Sequence of chain 1.A:
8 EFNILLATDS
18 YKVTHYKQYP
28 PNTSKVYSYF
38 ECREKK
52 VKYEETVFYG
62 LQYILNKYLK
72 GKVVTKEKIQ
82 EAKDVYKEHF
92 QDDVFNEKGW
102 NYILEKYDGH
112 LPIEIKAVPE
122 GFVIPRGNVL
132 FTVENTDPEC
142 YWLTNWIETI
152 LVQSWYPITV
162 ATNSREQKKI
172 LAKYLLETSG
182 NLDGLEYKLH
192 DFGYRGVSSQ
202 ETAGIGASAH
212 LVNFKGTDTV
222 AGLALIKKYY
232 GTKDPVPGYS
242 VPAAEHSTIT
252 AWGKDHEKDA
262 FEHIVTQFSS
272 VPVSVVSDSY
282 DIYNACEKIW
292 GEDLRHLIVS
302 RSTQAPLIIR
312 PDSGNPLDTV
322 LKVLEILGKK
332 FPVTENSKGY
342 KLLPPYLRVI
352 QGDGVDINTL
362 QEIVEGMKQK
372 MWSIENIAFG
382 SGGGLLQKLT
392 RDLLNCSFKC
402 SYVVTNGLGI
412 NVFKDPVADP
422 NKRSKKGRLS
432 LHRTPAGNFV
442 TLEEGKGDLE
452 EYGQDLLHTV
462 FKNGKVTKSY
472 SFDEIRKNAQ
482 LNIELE

Binding-site contacts:
Ligand atom C27 contacts residue TYR18 of chain 1.B at 3.6 Å (hydrophobic).
Ligand atom C20 contacts residue PHE193 of chain 1.A at 3.5 Å (hydrophobic).
Ligand atom N22 contacts residue ASP219 of chain 1.A at 2.7 Å (salt-bridge).
Ligand atom C16 contacts residue VAL242 of chain 1.A at 3.5 Å (hydrophobic).
Ligand atom C16 contacts residue ALA244 of chain 1.A at 3.5 Å (hydrophobic).
Ligand atom F33 contacts residue SER241 of chain 1.A at 3.4 Å.
Ligand atom C14 contacts residue VAL242 of chain 1.A at 3.4 Å (hydrophobic).
Ligand atom N26 contacts residue ARG196 of chain 1.A at 3.5 Å (salt-bridge).
Ligand atom F31 contacts residue TYR240 of chain 1.A at 3.5 Å.
Ligand atom C28 contacts residue TYR18 of chain 1.B at 3.6 Å (hydrophobic).
Ligand atom C15 contacts residue VAL242 of chain 1.A at 3.5 Å (hydrophobic).
Ligand atom C27 contacts residue ARG311 of chain 1.A at 3.5 Å.
Ligand atom C23 contacts residue TYR18 of chain 1.B at 3.5 Å (hydrophobic).
Ligand atom C18 contacts residue ASP219 of chain 1.A at 3.5 Å.
Ligand atom N21 contacts residue ARG311 of chain 1.A at 3.6 Å.
Ligand atom C27 contacts residue PHE193 of chain 1.A at 3.5 Å (hydrophobic).
Ligand atom F32 contacts residue TYR188 of chain 1.A at 2.9 Å.
Ligand atom F33 contacts residue VAL242 of chain 1.A at 3.6 Å.
Ligand atom N22 contacts residue TYR18 of chain 1.B at 3.4 Å.
Ligand atom C24 contacts residue ASP219 of chain 1.A at 3.6 Å.
Ligand atom C14 contacts residue SER275 of chain 1.A at 3.6 Å.
Ligand atom C11 contacts residue HIS191 of chain 1.A at 3.3 Å.
Ligand atom F31 contacts residue HIS191 of chain 1.A at 3.3 Å.
Ligand atom O9 contacts residue ALA379 of chain 1.A at 3.4 Å.
Ligand atom C6 contacts residue ILE309 of chain 1.A at 3.6 Å (hydrophobic).
Ligand atom C25 contacts residue PHE193 of chain 1.A at 3.6 Å (hydrophobic).
Ligand atom C28 contacts residue PHE193 of chain 1.A at 3.5 Å (hydrophobic).
Ligand atom C18 contacts residue PHE193 of chain 1.A at 3.4 Å (hydrophobic).
Ligand atom C20 contacts residue SER275 of chain 1.A at 3.6 Å.
Ligand atom O9 contacts residue TYR188 of chain 1.A at 3.5 Å (h-bond).
Ligand atom C24 contacts residue TYR18 of chain 1.B at 3.5 Å (hydrophobic).
Ligand atom N19 contacts residue PHE193 of chain 1.A at 3.3 Å.
Ligand atom F33 contacts residue TYR240 of chain 1.A at 3.6 Å.
Ligand atom O29 contacts residue TYR188 of chain 1.A at 3.3 Å.
Ligand atom C23 contacts residue ASP219 of chain 1.A at 3.6 Å.
Ligand atom C25 contacts residue ARG196 of chain 1.A at 3.4 Å.
Ligand atom N17 contacts residue ASP219 of chain 1.A at 3.1 Å (salt-bridge).
Ligand atom F32 contacts residue TYR240 of chain 1.A at 3.4 Å.
Ligand atom N21 contacts residue SER275 of chain 1.A at 2.6 Å (h-bond).
Ligand atom C12 contacts residue HIS191 of chain 1.A at 3.5 Å.

A protein and the small-molecule ligand that binds it are described below.
Small molecule (SMILES): N#C/N=C(\NCc1ccc(S(=O)(=O)c2cccc(OC(F)(F)F)c2)cc1)Nc1ccncc1

Sequence of chain 1.B:
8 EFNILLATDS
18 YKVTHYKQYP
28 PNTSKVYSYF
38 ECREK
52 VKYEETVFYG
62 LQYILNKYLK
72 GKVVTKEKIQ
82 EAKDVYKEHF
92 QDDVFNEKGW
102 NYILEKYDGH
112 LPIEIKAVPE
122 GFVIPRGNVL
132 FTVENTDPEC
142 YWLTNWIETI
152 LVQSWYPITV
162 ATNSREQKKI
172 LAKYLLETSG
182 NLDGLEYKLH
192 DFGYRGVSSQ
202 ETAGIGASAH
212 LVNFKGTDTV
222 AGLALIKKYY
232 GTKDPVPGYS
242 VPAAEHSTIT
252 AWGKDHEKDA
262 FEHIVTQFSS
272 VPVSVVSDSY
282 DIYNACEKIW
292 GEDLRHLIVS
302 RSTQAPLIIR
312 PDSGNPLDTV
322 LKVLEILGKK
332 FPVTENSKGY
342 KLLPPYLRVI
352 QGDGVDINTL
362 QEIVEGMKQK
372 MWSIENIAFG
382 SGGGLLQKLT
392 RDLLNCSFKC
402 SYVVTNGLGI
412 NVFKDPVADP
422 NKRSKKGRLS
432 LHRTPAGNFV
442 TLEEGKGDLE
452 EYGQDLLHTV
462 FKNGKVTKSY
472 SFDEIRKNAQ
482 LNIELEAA